Sequence of chain 1.A:
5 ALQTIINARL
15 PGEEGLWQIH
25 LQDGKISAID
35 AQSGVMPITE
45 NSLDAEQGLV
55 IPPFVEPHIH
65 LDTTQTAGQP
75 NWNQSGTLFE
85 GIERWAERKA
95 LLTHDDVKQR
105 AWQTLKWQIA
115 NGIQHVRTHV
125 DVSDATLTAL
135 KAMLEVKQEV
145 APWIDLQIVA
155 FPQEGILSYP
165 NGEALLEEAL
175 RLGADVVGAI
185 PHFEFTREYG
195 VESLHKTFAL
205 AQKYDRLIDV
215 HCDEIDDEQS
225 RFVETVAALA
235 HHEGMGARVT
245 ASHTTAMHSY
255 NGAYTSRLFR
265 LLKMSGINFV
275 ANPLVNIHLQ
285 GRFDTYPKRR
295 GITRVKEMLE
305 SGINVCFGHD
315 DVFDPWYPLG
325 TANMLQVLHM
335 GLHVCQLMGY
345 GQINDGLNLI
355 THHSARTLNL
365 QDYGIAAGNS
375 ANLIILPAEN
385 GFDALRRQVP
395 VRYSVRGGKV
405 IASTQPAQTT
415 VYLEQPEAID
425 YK

This small molecule binds to this protein.
Small molecule (SMILES): N[P]1(=O)C=CNC(=O)N1

Binding-site contacts:
Ligand atom O4 contacts residue ASP314 of chain 1.A at 3.0 Å (salt-bridge).
Ligand atom O4 contacts residue HIS247 of chain 1.A at 2.8 Å (h-bond).
Ligand atom N3 contacts residue HIS215 of chain 1.A at 3.6 Å.
Ligand atom O4 contacts residue GLU218 of chain 1.A at 3.7 Å.
Ligand atom C5 contacts residue HIS64 of chain 1.A at 3.3 Å.
Ligand atom C6 contacts residue GLN157 of chain 1.A at 3.7 Å.
Ligand atom N3 contacts residue GLU218 of chain 1.A at 2.9 Å (salt-bridge).
Ligand atom O2 contacts residue ILE184 of chain 1.A at 3.7 Å.
Ligand atom C5 contacts residue ZN1 of chain 1.C at 3.5 Å.
Ligand atom P4 contacts residue GLU218 of chain 1.A at 3.6 Å.
Ligand atom O2 contacts residue GLN157 of chain 1.A at 3.0 Å (h-bond).
Ligand atom O4 contacts residue HIS62 of chain 1.A at 3.6 Å.
Ligand atom N4 contacts residue GLU218 of chain 1.A at 3.0 Å (salt-bridge).
Ligand atom P4 contacts residue HIS247 of chain 1.A at 3.8 Å.
Ligand atom P4 contacts residue ASP314 of chain 1.A at 3.6 Å.
Ligand atom N3 contacts residue LEU82 of chain 1.A at 3.6 Å.
Ligand atom C2 contacts residue LEU82 of chain 1.A at 3.7 Å (hydrophobic).
Ligand atom N4 contacts residue HIS247 of chain 1.A at 3.9 Å.
Ligand atom O2 contacts residue LEU82 of chain 1.A at 3.5 Å.
Ligand atom C5 contacts residue ASP315 of chain 1.A at 3.5 Å.
Ligand atom C6 contacts residue HIS64 of chain 1.A at 3.5 Å.
Ligand atom O2 contacts residue GLU218 of chain 1.A at 3.9 Å.
Ligand atom N4 contacts residue VAL279 of chain 1.A at 3.9 Å.
Ligand atom C5 contacts residue TRP320 of chain 1.A at 3.8 Å (hydrophobic).
Ligand atom C2 contacts residue GLN157 of chain 1.A at 3.6 Å.
Ligand atom N4 contacts residue ASP314 of chain 1.A at 3.2 Å (salt-bridge).
Ligand atom N1 contacts residue GLN157 of chain 1.A at 2.8 Å (h-bond).
Ligand atom O4 contacts residue ZN1 of chain 1.C at 2.1 Å.
Ligand atom C6 contacts residue TRP320 of chain 1.A at 3.5 Å (hydrophobic).
Ligand atom O4 contacts residue HIS215 of chain 1.A at 3.0 Å (h-bond).
Ligand atom O2 contacts residue PHE155 of chain 1.A at 3.8 Å.
Ligand atom P4 contacts residue ZN1 of chain 1.C at 3.2 Å.
Ligand atom P4 contacts residue HIS64 of chain 1.A at 4.0 Å.
Ligand atom N4 contacts residue ASP315 of chain 1.A at 3.7 Å.
Ligand atom O4 contacts residue HIS64 of chain 1.A at 3.5 Å (h-bond).
Ligand atom C5 contacts residue ASP314 of chain 1.A at 3.8 Å.
Ligand atom N1 contacts residue PHE155 of chain 1.A at 4.0 Å.
Ligand atom N1 contacts residue TRP320 of chain 1.A at 3.5 Å.
Ligand atom C2 contacts residue GLU218 of chain 1.A at 3.9 Å.
Ligand atom N4 contacts residue LEU283 of chain 1.A at 3.9 Å.